Binding-site contacts:
Ligand atom O22 contacts residue VAL234 of chain 1.A at 3.7 Å.
Ligand atom C6 contacts residue PHE175 of chain 1.A at 3.8 Å (hydrophobic).
Ligand atom O13 contacts residue LYS171 of chain 1.A at 3.1 Å (salt-bridge).
Ligand atom C10 contacts residue CYS204 of chain 1.A at 3.6 Å (hydrophobic).
Ligand atom C15 contacts residue GLU72 of chain 1.A at 3.3 Å.
Ligand atom C11 contacts residue CYS204 of chain 1.A at 3.6 Å (hydrophobic).
Ligand atom O13 contacts residue CYS204 of chain 1.A at 3.0 Å (h-bond).
Ligand atom C17 contacts residue GLU178 of chain 1.A at 3.7 Å.
Ligand atom O5 contacts residue GLU383 of chain 1.A at 2.8 Å (salt-bridge).
Ligand atom O22 contacts residue MET232 of chain 1.A at 2.7 Å (h-bond).
Ligand atom O13 contacts residue PHE205 of chain 1.A at 3.6 Å.
Ligand atom C20 contacts residue MET267 of chain 1.A at 3.7 Å (hydrophobic).
Ligand atom C15 contacts residue ALA230 of chain 1.A at 3.5 Å (hydrophobic).
Ligand atom C3 contacts residue PHE205 of chain 1.A at 3.9 Å (hydrophobic).
Ligand atom C6 contacts residue MET232 of chain 1.A at 3.8 Å (hydrophobic).
Ligand atom C11 contacts residue PHE175 of chain 1.A at 3.7 Å (hydrophobic).
Ligand atom C15 contacts residue CYS204 of chain 1.A at 3.7 Å (hydrophobic).
Ligand atom C16 contacts residue ALA230 of chain 1.A at 3.8 Å (hydrophobic).
Ligand atom C4 contacts residue GLU383 of chain 1.A at 3.7 Å.
Ligand atom O8 contacts residue MET232 of chain 1.A at 2.9 Å (h-bond).
Ligand atom O8 contacts residue TRP231 of chain 1.A at 3.6 Å.
Ligand atom C1 contacts residue MET232 of chain 1.A at 3.4 Å (hydrophobic).
Ligand atom C21 contacts residue ALA230 of chain 1.A at 3.2 Å (hydrophobic).
Ligand atom C12 contacts residue CYS204 of chain 1.A at 2.7 Å (hydrophobic).
Ligand atom O13 contacts residue PHE175 of chain 1.A at 3.6 Å.
Ligand atom C4 contacts residue PHE331 of chain 1.A at 3.5 Å (hydrophobic).
Ligand atom C18 contacts residue GLU178 of chain 1.A at 3.9 Å.
Ligand atom C1 contacts residue TRP231 of chain 1.A at 3.8 Å (hydrophobic).
Ligand atom C12 contacts residue ALA230 of chain 1.A at 3.5 Å (hydrophobic).
Ligand atom N9 contacts residue PHE175 of chain 1.A at 3.5 Å.
Ligand atom O5 contacts residue PHE331 of chain 1.A at 3.5 Å.
Ligand atom C12 contacts residue GLU72 of chain 1.A at 3.9 Å.
Ligand atom C11 contacts residue ALA230 of chain 1.A at 3.7 Å (hydrophobic).
Ligand atom C12 contacts residue LYS171 of chain 1.A at 4.0 Å.
Ligand atom O5 contacts residue PHE175 of chain 1.A at 3.6 Å.
Ligand atom C17 contacts residue PHE175 of chain 1.A at 3.9 Å (hydrophobic).
Ligand atom C21 contacts residue MET267 of chain 1.A at 3.9 Å (hydrophobic).
Ligand atom C15 contacts residue LYS171 of chain 1.A at 3.8 Å.
Ligand atom C7 contacts residue MET232 of chain 1.A at 3.8 Å (hydrophobic).
Ligand atom C10 contacts residue PHE175 of chain 1.A at 3.7 Å (hydrophobic).

Sequence of chain 1.A:
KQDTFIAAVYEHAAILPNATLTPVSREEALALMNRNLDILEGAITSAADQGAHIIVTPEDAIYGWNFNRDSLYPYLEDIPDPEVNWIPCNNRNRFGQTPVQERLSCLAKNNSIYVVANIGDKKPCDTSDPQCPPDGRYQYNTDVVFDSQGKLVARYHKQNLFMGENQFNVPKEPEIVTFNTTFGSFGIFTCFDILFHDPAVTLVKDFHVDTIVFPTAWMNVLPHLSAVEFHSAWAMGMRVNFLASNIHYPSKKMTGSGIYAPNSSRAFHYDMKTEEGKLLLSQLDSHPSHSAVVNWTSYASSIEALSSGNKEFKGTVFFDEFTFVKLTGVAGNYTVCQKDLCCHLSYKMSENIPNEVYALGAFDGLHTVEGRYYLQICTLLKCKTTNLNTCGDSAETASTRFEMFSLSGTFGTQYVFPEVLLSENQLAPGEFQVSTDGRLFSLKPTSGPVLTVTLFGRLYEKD

The small molecule below binds the protein below.
Small molecule (SMILES): CC(C)(CO)[C@@H](O)C(=O)NCC[C@@H](O)Cc1ccccc1